Binding-site contacts:
Ligand atom N8 contacts residue VAL281 of chain 1.A at 3.6 Å.
Ligand atom C1 contacts residue VAL281 of chain 1.A at 3.2 Å (hydrophobic).
Ligand atom C7 contacts residue GLU306 of chain 1.A at 4.0 Å.
Ligand atom C5 contacts residue GLU306 of chain 1.A at 3.6 Å.
Ligand atom C7 contacts residue HEM1 of chain 1.E at 3.5 Å.
Ligand atom C4A contacts residue HEM1 of chain 1.E at 3.7 Å.
Ligand atom C4 contacts residue GLY300 of chain 1.A at 3.8 Å.
Ligand atom C4 contacts residue HEM1 of chain 1.E at 3.5 Å.
Ligand atom C9 contacts residue PRO279 of chain 1.A at 3.9 Å (hydrophobic).
Ligand atom C8A contacts residue VAL281 of chain 1.A at 3.9 Å (hydrophobic).
Ligand atom C5 contacts residue PRO279 of chain 1.A at 3.9 Å (hydrophobic).
Ligand atom C12 contacts residue ALA280 of chain 1.A at 3.5 Å (hydrophobic).
Ligand atom N14 contacts residue GLU306 of chain 1.A at 2.8 Å (salt-bridge).
Ligand atom S13 contacts residue PRO279 of chain 1.A at 3.7 Å.
Ligand atom F15 contacts residue TRP301 of chain 1.A at 3.1 Å.
Ligand atom N14 contacts residue TRP301 of chain 1.A at 3.4 Å (h-bond).
Ligand atom C12 contacts residue PRO279 of chain 1.A at 3.4 Å (hydrophobic).
Ligand atom C1 contacts residue HEM1 of chain 1.E at 3.7 Å.
Ligand atom F15 contacts residue PRO279 of chain 1.A at 3.6 Å.
Ligand atom C11 contacts residue TYR302 of chain 1.A at 3.3 Å (hydrophobic).
Ligand atom C5 contacts residue HEM1 of chain 1.E at 3.8 Å.
Ligand atom C11 contacts residue GLN192 of chain 1.A at 3.6 Å.
Ligand atom C2 contacts residue HEM1 of chain 1.E at 3.4 Å.
Ligand atom C3 contacts residue HEM1 of chain 1.E at 3.4 Å.
Ligand atom N14 contacts residue HEM1 of chain 1.E at 3.9 Å.
Ligand atom C3 contacts residue ASN299 of chain 1.A at 4.0 Å.
Ligand atom N6 contacts residue HEM1 of chain 1.E at 3.4 Å.
Ligand atom N8 contacts residue HEM1 of chain 1.E at 3.8 Å.
Ligand atom C10 contacts residue TYR302 of chain 1.A at 3.9 Å (hydrophobic).
Ligand atom C8A contacts residue HEM1 of chain 1.E at 3.8 Å.
Ligand atom C3 contacts residue GLY300 of chain 1.A at 3.3 Å.
Ligand atom S13 contacts residue VAL281 of chain 1.A at 4.0 Å.
Ligand atom C12 contacts residue GLN192 of chain 1.A at 3.5 Å.
Ligand atom S13 contacts residue ALA280 of chain 1.A at 3.5 Å (h-bond).
Ligand atom N14 contacts residue PRO279 of chain 1.A at 3.8 Å.
Ligand atom C11 contacts residue PRO279 of chain 1.A at 3.8 Å (hydrophobic).
Ligand atom F15 contacts residue GLY300 of chain 1.A at 3.4 Å.
Ligand atom N6 contacts residue GLU306 of chain 1.A at 2.9 Å (salt-bridge).
Ligand atom F15 contacts residue HEM1 of chain 1.E at 3.4 Å.
Ligand atom C10 contacts residue PRO279 of chain 1.A at 4.0 Å (hydrophobic).

The protein below binds the small molecule below.
Small molecule (SMILES): NC1=N[C@H](c2cccs2)Nc2cccc(F)c21

Sequence of chain 1.A:
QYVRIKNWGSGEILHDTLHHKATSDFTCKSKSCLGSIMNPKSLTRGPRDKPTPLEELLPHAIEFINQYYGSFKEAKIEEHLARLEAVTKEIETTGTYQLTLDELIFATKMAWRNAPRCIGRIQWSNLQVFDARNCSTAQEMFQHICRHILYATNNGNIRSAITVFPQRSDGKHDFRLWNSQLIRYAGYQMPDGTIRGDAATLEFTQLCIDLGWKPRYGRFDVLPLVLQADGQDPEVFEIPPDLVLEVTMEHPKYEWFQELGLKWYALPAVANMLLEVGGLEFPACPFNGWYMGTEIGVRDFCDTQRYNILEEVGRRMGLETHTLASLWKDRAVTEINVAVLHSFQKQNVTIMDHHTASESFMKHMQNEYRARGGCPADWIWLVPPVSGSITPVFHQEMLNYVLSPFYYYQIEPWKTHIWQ